Sequence of chain 1.FB:
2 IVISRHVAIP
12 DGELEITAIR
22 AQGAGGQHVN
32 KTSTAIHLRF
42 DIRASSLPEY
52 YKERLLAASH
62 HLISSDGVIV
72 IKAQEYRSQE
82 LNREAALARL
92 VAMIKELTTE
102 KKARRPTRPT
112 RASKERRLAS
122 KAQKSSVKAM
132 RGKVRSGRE

This protein binds this small molecule.
Small molecule (SMILES): Nc1ccn([C@@H]2O[C@H](CO[P](=O)(O)O[C@H]3[C@@H](O)[C@H](n4ccc(=O)[nH]c4=O)O[C@@H]3CO[P](=O)(O)O[C@H]3[C@@H](O)[C@H](n4ccc(=O)[nH]c4=O)O[C@@H]3CO[P](=O)(O)O[C@H]3[C@@H](O)[C@H](n4cnc5c(=O)nc(N)[nH]c54)O[C@@H]3CO[P](=O)(O)O[C@H]3[C@@H](O)[C@H](n4ccc(=O)[nH]c4=O)O[C@@H]3CO[P](=O)(O)O[C@H]3[C@@H](O)[C@H](n4cnc5c(N)ncnc54)O[C@@H]3COP(=O)=O)[C@@H](O[P](=O)(O)OC[C@H]3O[C@@H](n4cnc5c(N)ncnc54)[C@H](O)[C@@H]3O)[C@H]2O)c(=O)n1

Binding-site contacts:
Ligand atom OP2 contacts residue GLY82 of chain 1.NA at 4.0 Å.
Ligand atom O5' contacts residue ARG117 of chain 1.FB at 4.3 Å.

Sequence of chain 1.NA:
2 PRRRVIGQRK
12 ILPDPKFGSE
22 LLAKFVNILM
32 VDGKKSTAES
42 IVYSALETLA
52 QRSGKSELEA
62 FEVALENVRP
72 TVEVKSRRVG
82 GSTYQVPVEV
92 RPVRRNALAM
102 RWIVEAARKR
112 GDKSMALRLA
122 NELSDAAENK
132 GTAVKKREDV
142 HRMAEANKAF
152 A